Sequence of chain 60.C:
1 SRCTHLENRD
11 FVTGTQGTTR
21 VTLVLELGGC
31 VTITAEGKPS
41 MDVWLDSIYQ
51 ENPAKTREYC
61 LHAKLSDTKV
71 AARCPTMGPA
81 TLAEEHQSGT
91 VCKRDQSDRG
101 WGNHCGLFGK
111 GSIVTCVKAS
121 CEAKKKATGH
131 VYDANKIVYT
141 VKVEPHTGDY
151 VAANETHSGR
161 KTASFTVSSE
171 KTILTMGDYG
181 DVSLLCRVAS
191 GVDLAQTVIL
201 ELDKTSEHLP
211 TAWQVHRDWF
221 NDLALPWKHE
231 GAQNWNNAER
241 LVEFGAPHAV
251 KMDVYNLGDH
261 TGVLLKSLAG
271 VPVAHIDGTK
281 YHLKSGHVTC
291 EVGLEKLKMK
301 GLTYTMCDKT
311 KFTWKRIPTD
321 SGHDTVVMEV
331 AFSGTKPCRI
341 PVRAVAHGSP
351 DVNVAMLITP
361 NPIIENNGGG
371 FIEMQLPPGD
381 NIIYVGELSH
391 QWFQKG

The small molecule below binds the protein below.
Small molecule (SMILES): CC(=O)N[C@@H]1[C@@H](O)[C@H](O)[C@@H](CO)O[C@H]1O

Sequence of chain 60.A:
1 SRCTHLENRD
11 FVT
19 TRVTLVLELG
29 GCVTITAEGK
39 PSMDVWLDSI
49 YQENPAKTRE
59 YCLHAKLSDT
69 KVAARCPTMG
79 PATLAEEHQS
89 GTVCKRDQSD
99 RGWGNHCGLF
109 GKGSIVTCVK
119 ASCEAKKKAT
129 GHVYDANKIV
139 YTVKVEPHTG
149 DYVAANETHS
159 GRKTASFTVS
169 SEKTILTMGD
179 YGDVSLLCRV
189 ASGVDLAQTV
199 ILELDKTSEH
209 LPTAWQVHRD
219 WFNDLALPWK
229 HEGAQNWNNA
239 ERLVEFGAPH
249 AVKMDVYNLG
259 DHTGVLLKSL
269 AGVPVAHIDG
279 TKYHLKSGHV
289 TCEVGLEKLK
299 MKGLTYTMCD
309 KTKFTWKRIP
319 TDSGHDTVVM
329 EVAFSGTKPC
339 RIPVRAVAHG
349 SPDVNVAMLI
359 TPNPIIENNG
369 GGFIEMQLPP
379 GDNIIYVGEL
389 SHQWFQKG

Binding-site contacts:
Ligand atom O6 contacts residue HIS104 of chain 60.C at 3.6 Å.
Ligand atom C6 contacts residue HIS104 of chain 60.C at 3.8 Å.
Ligand atom C7 contacts residue ASN154 of chain 60.A at 3.5 Å.
Ligand atom C3 contacts residue ASN154 of chain 60.A at 3.8 Å.
Ligand atom O4 contacts residue HIS104 of chain 60.C at 3.8 Å.
Ligand atom C1 contacts residue HIS104 of chain 60.C at 3.5 Å.
Ligand atom C5 contacts residue ASN154 of chain 60.A at 3.6 Å.
Ligand atom C3 contacts residue HIS104 of chain 60.C at 3.7 Å.
Ligand atom C1 contacts residue ASN154 of chain 60.A at 1.4 Å.
Ligand atom C4 contacts residue HIS104 of chain 60.C at 4.0 Å.
Ligand atom C2 contacts residue ASN154 of chain 60.A at 2.5 Å.
Ligand atom O5 contacts residue ASN154 of chain 60.A at 2.3 Å (h-bond).
Ligand atom C4 contacts residue ASN154 of chain 60.A at 4.2 Å.
Ligand atom N2 contacts residue ASN154 of chain 60.A at 3.0 Å (h-bond).
Ligand atom C5 contacts residue HIS104 of chain 60.C at 3.4 Å.
Ligand atom O7 contacts residue ASN154 of chain 60.A at 3.2 Å (h-bond).
Ligand atom O5 contacts residue HIS104 of chain 60.C at 3.7 Å.
Ligand atom C2 contacts residue HIS104 of chain 60.C at 4.2 Å.